This small molecule binds to this protein.
Small molecule (SMILES): COc1ccccc1COCCCOc1ccc(N2C(=O)CNC[C@@H]2COc2ccc3c(ccn3CC(=O)O)c2)cc1

Binding-site contacts:
Ligand atom C31 contacts residue TRP38 of chain 1.B at 3.6 Å (hydrophobic).
Ligand atom C28 contacts residue VAL120 of chain 1.B at 3.7 Å (hydrophobic).
Ligand atom C20 contacts residue ASP31 of chain 1.B at 3.1 Å.
Ligand atom C1 contacts residue PHE117 of chain 1.B at 3.3 Å (hydrophobic).
Ligand atom C8 contacts residue PRO40 of chain 1.B at 3.5 Å (hydrophobic).
Ligand atom C27 contacts residue ASP31 of chain 1.B at 3.3 Å.
Ligand atom C25 contacts residue TYR76 of chain 1.B at 3.6 Å (hydrophobic).
Ligand atom C3 contacts residue ASP118 of chain 1.B at 3.4 Å.
Ligand atom N2 contacts residue GLY33 of chain 1.B at 3.6 Å.
Ligand atom O7 contacts residue PHE112 of chain 1.B at 3.6 Å.
Ligand atom C22 contacts residue ASP219 of chain 1.B at 3.5 Å.
Ligand atom C22 contacts residue ASP31 of chain 1.B at 3.6 Å.
Ligand atom C6 contacts residue PHE112 of chain 1.B at 3.4 Å (hydrophobic).
Ligand atom N3 contacts residue ASP31 of chain 1.B at 3.0 Å (salt-bridge).
Ligand atom C23 contacts residue ASP31 of chain 1.B at 3.3 Å.
Ligand atom C2 contacts residue PHE112 of chain 1.B at 3.4 Å (hydrophobic).
Ligand atom N2 contacts residue ASP31 of chain 1.B at 2.9 Å (salt-bridge).
Ligand atom C27 contacts residue SER34 of chain 1.B at 3.7 Å.
Ligand atom C14 contacts residue GLY221 of chain 1.B at 3.6 Å.
Ligand atom C21 contacts residue ASP31 of chain 1.B at 3.2 Å.
Ligand atom C5 contacts residue PHE112 of chain 1.B at 3.5 Å (hydrophobic).
Ligand atom O2 contacts residue VAL104 of chain 1.B at 3.0 Å.
Ligand atom C1 contacts residue VAL120 of chain 1.B at 3.4 Å (hydrophobic).
Ligand atom C26 contacts residue ASP31 of chain 1.B at 3.6 Å.
Ligand atom C24 contacts residue GLY221 of chain 1.B at 3.3 Å.
Ligand atom C11 contacts residue ALA115 of chain 1.B at 3.6 Å (hydrophobic).
Ligand atom C6 contacts residue ASP118 of chain 1.B at 3.7 Å.
Ligand atom C21 contacts residue GLY221 of chain 1.B at 3.4 Å.
Ligand atom C7 contacts residue MET107 of chain 1.B at 3.5 Å (hydrophobic).
Ligand atom C22 contacts residue GLY33 of chain 1.B at 3.4 Å.
Ligand atom O1 contacts residue PHE112 of chain 1.B at 3.4 Å.
Ligand atom C32 contacts residue TRP38 of chain 1.B at 3.4 Å (hydrophobic).
Ligand atom C21 contacts residue ASP219 of chain 1.B at 3.2 Å.
Ligand atom C17 contacts residue GLN12 of chain 1.B at 3.5 Å.
Ligand atom N2 contacts residue ASP219 of chain 1.B at 2.6 Å (salt-bridge).
Ligand atom C8 contacts residue MET107 of chain 1.B at 3.4 Å (hydrophobic).
Ligand atom C8 contacts residue ASP118 of chain 1.B at 3.0 Å.
Ligand atom C7 contacts residue ASP118 of chain 1.B at 3.1 Å.
Ligand atom C12 contacts residue ALA115 of chain 1.B at 3.4 Å (hydrophobic).
Ligand atom C12 contacts residue PRO111 of chain 1.B at 3.3 Å (hydrophobic).

Sequence of chain 1.B:
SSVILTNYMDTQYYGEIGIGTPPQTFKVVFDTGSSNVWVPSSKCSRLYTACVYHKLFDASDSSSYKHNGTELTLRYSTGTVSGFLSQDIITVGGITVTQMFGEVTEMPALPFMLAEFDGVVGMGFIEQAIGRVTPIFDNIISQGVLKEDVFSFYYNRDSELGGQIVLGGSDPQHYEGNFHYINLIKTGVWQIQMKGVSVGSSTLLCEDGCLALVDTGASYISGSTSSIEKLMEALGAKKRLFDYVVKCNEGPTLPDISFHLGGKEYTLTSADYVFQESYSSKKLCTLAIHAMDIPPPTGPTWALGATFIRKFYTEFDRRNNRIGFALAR